Sequence of chain 1.K:
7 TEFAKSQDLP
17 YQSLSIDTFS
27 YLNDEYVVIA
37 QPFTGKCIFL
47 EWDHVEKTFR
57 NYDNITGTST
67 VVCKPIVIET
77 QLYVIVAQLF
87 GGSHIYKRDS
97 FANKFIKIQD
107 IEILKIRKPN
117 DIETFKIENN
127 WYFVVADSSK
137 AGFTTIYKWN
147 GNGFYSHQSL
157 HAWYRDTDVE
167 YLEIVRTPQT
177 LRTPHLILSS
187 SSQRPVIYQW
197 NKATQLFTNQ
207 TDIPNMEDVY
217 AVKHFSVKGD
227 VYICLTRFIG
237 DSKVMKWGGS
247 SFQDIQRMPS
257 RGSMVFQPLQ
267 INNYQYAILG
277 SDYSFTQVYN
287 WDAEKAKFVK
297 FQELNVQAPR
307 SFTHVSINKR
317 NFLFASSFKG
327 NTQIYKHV

Binding-site contacts:
Ligand atom O6 contacts residue TYR17 of chain 1.K at 4.0 Å.
Ligand atom C5 contacts residue ASN57 of chain 1.K at 3.9 Å.
Ligand atom C5 contacts residue LYS42 of chain 1.K at 3.6 Å.
Ligand atom C1 contacts residue LYS42 of chain 1.K at 3.9 Å.
Ligand atom N2 contacts residue ASN60 of chain 1.K at 2.9 Å (h-bond).
Ligand atom C8 contacts residue TYR17 of chain 1.K at 3.7 Å (hydrophobic).
Ligand atom C2 contacts residue ASN60 of chain 1.K at 2.5 Å.
Ligand atom C8 contacts residue ASN60 of chain 1.K at 4.3 Å.
Ligand atom C6 contacts residue LYS42 of chain 1.K at 3.5 Å.
Ligand atom O5 contacts residue LYS42 of chain 1.K at 3.1 Å (salt-bridge).
Ligand atom C2 contacts residue LYS42 of chain 1.K at 4.2 Å.
Ligand atom C6 contacts residue ILE44 of chain 1.K at 4.0 Å (hydrophobic).
Ligand atom O7 contacts residue ASN60 of chain 1.K at 2.7 Å (h-bond).
Ligand atom C2 contacts residue ASN57 of chain 1.K at 3.9 Å.
Ligand atom C1 contacts residue ASN60 of chain 1.K at 1.4 Å.
Ligand atom O5 contacts residue ASN60 of chain 1.K at 2.4 Å (h-bond).
Ligand atom O5 contacts residue ASN57 of chain 1.K at 4.3 Å.
Ligand atom C8 contacts residue ASP59 of chain 1.K at 4.3 Å.
Ligand atom O6 contacts residue GLN37 of chain 1.K at 4.2 Å.
Ligand atom C8 contacts residue PRO16 of chain 1.K at 4.0 Å (hydrophobic).
Ligand atom C4 contacts residue ASN60 of chain 1.K at 4.2 Å.
Ligand atom O6 contacts residue ILE44 of chain 1.K at 3.3 Å.
Ligand atom C5 contacts residue ASN60 of chain 1.K at 3.7 Å.
Ligand atom C3 contacts residue ASN60 of chain 1.K at 3.8 Å.
Ligand atom C7 contacts residue ASN57 of chain 1.K at 4.3 Å.
Ligand atom C1 contacts residue ASN57 of chain 1.K at 3.5 Å.
Ligand atom O5 contacts residue ILE44 of chain 1.K at 4.4 Å.
Ligand atom N2 contacts residue ASN57 of chain 1.K at 3.5 Å (h-bond).
Ligand atom C7 contacts residue ASN60 of chain 1.K at 3.0 Å.
Ligand atom C5 contacts residue ILE44 of chain 1.K at 4.4 Å (hydrophobic).
Ligand atom C3 contacts residue ASN57 of chain 1.K at 4.1 Å.
Ligand atom C4 contacts residue LYS42 of chain 1.K at 3.9 Å.

The small molecule below binds the protein below.
Small molecule (SMILES): CC(=O)N[C@H]1[C@H](O[C@H]2[C@H](O)[C@@H](NC(C)=O)CO[C@@H]2CO)O[C@H](CO)[C@@H](O)[C@@H]1O